Sequence of chain 1.A:
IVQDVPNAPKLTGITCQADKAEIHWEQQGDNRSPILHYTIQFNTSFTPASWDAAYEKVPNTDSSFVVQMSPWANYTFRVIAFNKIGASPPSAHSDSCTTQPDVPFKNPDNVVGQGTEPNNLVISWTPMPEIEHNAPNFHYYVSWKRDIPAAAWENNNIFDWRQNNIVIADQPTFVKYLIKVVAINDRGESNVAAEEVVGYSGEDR

A small-molecule ligand and the protein it binds are described below.
Small molecule (SMILES): CC(=O)N[C@H]1[C@H](O[C@H]2[C@H](O)[C@@H](NC(C)=O)CO[C@@H]2CO)O[C@H](CO)[C@@H](O)[C@@H]1O

Binding-site contacts:
Ligand atom C8 contacts residue THR76 of chain 1.A at 3.9 Å.
Ligand atom O7 contacts residue THR44 of chain 1.A at 3.5 Å (h-bond).
Ligand atom C1 contacts residue ASN43 of chain 1.A at 1.4 Å.
Ligand atom C7 contacts residue THR44 of chain 1.A at 4.0 Å.
Ligand atom N2 contacts residue ASN43 of chain 1.A at 2.9 Å (h-bond).
Ligand atom C8 contacts residue SER45 of chain 1.A at 3.8 Å.
Ligand atom C3 contacts residue THR76 of chain 1.A at 4.1 Å.
Ligand atom C8 contacts residue THR44 of chain 1.A at 3.8 Å.
Ligand atom O7 contacts residue ASN43 of chain 1.A at 4.0 Å.
Ligand atom C2 contacts residue PRO48 of chain 1.A at 4.3 Å (hydrophobic).
Ligand atom C2 contacts residue ASN43 of chain 1.A at 2.5 Å.
Ligand atom C7 contacts residue SER45 of chain 1.A at 4.1 Å.
Ligand atom C3 contacts residue ASN43 of chain 1.A at 3.8 Å.
Ligand atom C8 contacts residue TYR75 of chain 1.A at 4.3 Å (hydrophobic).
Ligand atom C4 contacts residue ASN43 of chain 1.A at 4.2 Å.
Ligand atom O4 contacts residue HIS93 of chain 1.A at 3.3 Å.
Ligand atom N2 contacts residue THR76 of chain 1.A at 2.9 Å (h-bond).
Ligand atom O5 contacts residue PRO48 of chain 1.A at 3.4 Å (h-bond).
Ligand atom O6 contacts residue TRP51 of chain 1.A at 3.7 Å.
Ligand atom C1 contacts residue THR76 of chain 1.A at 3.5 Å.
Ligand atom O7 contacts residue HIS93 of chain 1.A at 3.5 Å.
Ligand atom C5 contacts residue TRP51 of chain 1.A at 4.1 Å (hydrophobic).
Ligand atom C7 contacts residue THR76 of chain 1.A at 3.9 Å.
Ligand atom O5 contacts residue TRP51 of chain 1.A at 3.5 Å.
Ligand atom C4 contacts residue HIS93 of chain 1.A at 4.0 Å.
Ligand atom C8 contacts residue ASN43 of chain 1.A at 4.0 Å.
Ligand atom C8 contacts residue HIS93 of chain 1.A at 3.6 Å.
Ligand atom C1 contacts residue TRP51 of chain 1.A at 3.5 Å (hydrophobic).
Ligand atom C2 contacts residue THR76 of chain 1.A at 3.7 Å.
Ligand atom C1 contacts residue PRO48 of chain 1.A at 3.7 Å (hydrophobic).
Ligand atom C3 contacts residue HIS93 of chain 1.A at 4.1 Å.
Ligand atom C8 contacts residue ASN74 of chain 1.A at 3.8 Å.
Ligand atom C7 contacts residue ASN43 of chain 1.A at 3.7 Å.
Ligand atom C5 contacts residue ASN43 of chain 1.A at 3.6 Å.
Ligand atom C5 contacts residue HIS93 of chain 1.A at 3.8 Å.
Ligand atom O7 contacts residue PRO48 of chain 1.A at 3.6 Å.
Ligand atom O7 contacts residue SER45 of chain 1.A at 3.7 Å.
Ligand atom C7 contacts residue HIS93 of chain 1.A at 3.1 Å.
Ligand atom O5 contacts residue ASN43 of chain 1.A at 2.3 Å (h-bond).
Ligand atom N2 contacts residue HIS93 of chain 1.A at 3.9 Å.